This small molecule binds to this protein.
Small molecule (SMILES): CC(=O)N[C@@H]1[C@@H](O)[C@H](O)[C@@H](CO)O[C@H]1O

Sequence of chain 1.A:
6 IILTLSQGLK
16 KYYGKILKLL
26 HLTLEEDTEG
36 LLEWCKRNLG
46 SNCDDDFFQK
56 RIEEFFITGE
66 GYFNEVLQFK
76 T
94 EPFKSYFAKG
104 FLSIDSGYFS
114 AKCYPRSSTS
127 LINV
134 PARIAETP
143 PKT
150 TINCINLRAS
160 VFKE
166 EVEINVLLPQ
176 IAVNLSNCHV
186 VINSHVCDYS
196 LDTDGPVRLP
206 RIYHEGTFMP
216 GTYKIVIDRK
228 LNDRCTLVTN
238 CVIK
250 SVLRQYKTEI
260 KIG

Binding-site contacts:
Ligand atom C2 contacts residue ASN129 of chain 1.A at 2.5 Å.
Ligand atom C3 contacts residue ASN129 of chain 1.A at 3.8 Å.
Ligand atom O5 contacts residue ASN129 of chain 1.A at 2.3 Å (h-bond).
Ligand atom C8 contacts residue GLU210 of chain 1.A at 3.5 Å.
Ligand atom C4 contacts residue GLU210 of chain 1.A at 4.1 Å.
Ligand atom O7 contacts residue GLU210 of chain 1.A at 4.3 Å.
Ligand atom O3 contacts residue GLU210 of chain 1.A at 2.7 Å (salt-bridge).
Ligand atom C5 contacts residue ASN129 of chain 1.A at 3.6 Å.
Ligand atom N2 contacts residue PHE213 of chain 1.A at 4.0 Å.
Ligand atom C8 contacts residue PHE213 of chain 1.A at 3.4 Å (hydrophobic).
Ligand atom C4 contacts residue ASN129 of chain 1.A at 4.2 Å.
Ligand atom C7 contacts residue PHE213 of chain 1.A at 3.6 Å (hydrophobic).
Ligand atom C1 contacts residue ASN129 of chain 1.A at 1.4 Å.
Ligand atom C5 contacts residue GLU210 of chain 1.A at 4.2 Å.
Ligand atom C8 contacts residue HIS209 of chain 1.A at 4.0 Å.
Ligand atom N2 contacts residue HIS209 of chain 1.A at 4.3 Å.
Ligand atom O7 contacts residue PHE213 of chain 1.A at 4.0 Å.
Ligand atom O4 contacts residue GLU210 of chain 1.A at 4.2 Å.
Ligand atom C7 contacts residue GLU210 of chain 1.A at 3.5 Å.
Ligand atom N2 contacts residue ASN129 of chain 1.A at 3.0 Å (h-bond).
Ligand atom N2 contacts residue GLU210 of chain 1.A at 3.1 Å (salt-bridge).
Ligand atom O7 contacts residue ASN129 of chain 1.A at 3.2 Å (h-bond).
Ligand atom C1 contacts residue GLU210 of chain 1.A at 4.0 Å.
Ligand atom C7 contacts residue ASN129 of chain 1.A at 3.3 Å.
Ligand atom C2 contacts residue GLU210 of chain 1.A at 3.8 Å.
Ligand atom C3 contacts residue GLU210 of chain 1.A at 3.2 Å.